Sequence of chain 1.D:
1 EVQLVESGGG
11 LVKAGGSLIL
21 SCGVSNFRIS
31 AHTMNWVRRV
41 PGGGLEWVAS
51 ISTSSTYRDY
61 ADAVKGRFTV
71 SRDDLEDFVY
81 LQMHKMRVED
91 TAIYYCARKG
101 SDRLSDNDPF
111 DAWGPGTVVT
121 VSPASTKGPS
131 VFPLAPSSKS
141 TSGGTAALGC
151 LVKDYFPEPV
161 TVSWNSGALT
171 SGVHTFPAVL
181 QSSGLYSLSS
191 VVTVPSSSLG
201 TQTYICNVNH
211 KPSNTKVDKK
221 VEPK

Sequence of chain 1.B:
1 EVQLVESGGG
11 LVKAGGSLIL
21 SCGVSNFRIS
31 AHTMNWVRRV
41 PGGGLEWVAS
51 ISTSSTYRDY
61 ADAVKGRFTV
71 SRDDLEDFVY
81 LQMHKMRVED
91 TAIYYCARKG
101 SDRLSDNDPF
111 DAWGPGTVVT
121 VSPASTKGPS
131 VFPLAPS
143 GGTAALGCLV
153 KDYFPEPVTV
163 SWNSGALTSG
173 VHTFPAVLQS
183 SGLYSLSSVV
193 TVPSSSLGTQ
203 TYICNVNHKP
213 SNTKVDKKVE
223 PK

Sequence of chain 1.A:
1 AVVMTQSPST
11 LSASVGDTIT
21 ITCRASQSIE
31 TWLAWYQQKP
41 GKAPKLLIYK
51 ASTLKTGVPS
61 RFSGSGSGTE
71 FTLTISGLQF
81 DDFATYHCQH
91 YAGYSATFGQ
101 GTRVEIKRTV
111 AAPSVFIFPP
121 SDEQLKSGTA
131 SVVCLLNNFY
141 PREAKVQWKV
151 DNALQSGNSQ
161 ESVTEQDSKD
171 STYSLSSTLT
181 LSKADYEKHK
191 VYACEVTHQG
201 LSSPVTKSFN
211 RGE

Binding-site contacts:
Ligand atom CZ contacts residue GLU76 of chain 1.D at 3.4 Å.
Ligand atom CG2 contacts residue PHE68 of chain 1.B at 3.5 Å (hydrophobic).
Ligand atom CA contacts residue GLY66 of chain 1.B at 3.5 Å.
Ligand atom O contacts residue GLY66 of chain 1.B at 3.2 Å (h-bond).
Ligand atom CD2 contacts residue LYS65 of chain 1.B at 3.5 Å.
Ligand atom CE1 contacts residue TYR60 of chain 1.B at 3.5 Å (hydrophobic).
Ligand atom NE1 contacts residue MAN2 of chain 1.G at 3.4 Å (h-bond).
Ligand atom CB contacts residue THR69 of chain 1.B at 3.1 Å.
Ligand atom C contacts residue GLY66 of chain 1.B at 3.5 Å.
Ligand atom NH2 contacts residue ARG28 of chain 1.D at 3.5 Å (salt-bridge).
Ligand atom NH2 contacts residue ASP77 of chain 1.D at 3.1 Å (salt-bridge).
Ligand atom C10 contacts residue BMA1 of chain 1.G at 2.3 Å.
Ligand atom NH1 contacts residue GLU76 of chain 1.D at 3.2 Å (salt-bridge).
Ligand atom CG contacts residue MAN3 of chain 1.G at 3.4 Å.
Ligand atom CB contacts residue GLU76 of chain 1.D at 3.5 Å.
Ligand atom C8 contacts residue THR56 of chain 1.B at 3.4 Å.
Ligand atom OH contacts residue ARG58 of chain 1.B at 2.5 Å (salt-bridge).
Ligand atom ND2 contacts residue MAN2 of chain 1.G at 3.2 Å (h-bond).
Ligand atom N contacts residue GLU76 of chain 1.D at 3.4 Å (salt-bridge).
Ligand atom O contacts residue TYR57 of chain 1.B at 3.4 Å.
Ligand atom CE1 contacts residue ARG58 of chain 1.B at 3.0 Å.
Ligand atom OG contacts residue GLU76 of chain 1.D at 2.5 Å (salt-bridge).
Ligand atom CE1 contacts residue GLU76 of chain 1.D at 3.2 Å.
Ligand atom CE2 contacts residue THR56 of chain 1.B at 3.2 Å.
Ligand atom O2 contacts residue BMA1 of chain 1.G at 1.4 Å.
Ligand atom CD1 contacts residue ARG28 of chain 1.D at 3.5 Å.
Ligand atom CB contacts residue LYS65 of chain 1.B at 3.3 Å.
Ligand atom OG contacts residue THR69 of chain 1.B at 3.2 Å (h-bond).
Ligand atom O contacts residue MAN3 of chain 1.G at 3.2 Å (h-bond).
Ligand atom C9 contacts residue BMA1 of chain 1.G at 3.1 Å.
Ligand atom OH contacts residue GLU76 of chain 1.D at 2.7 Å (salt-bridge).
Ligand atom CB contacts residue TYR60 of chain 1.B at 3.4 Å (hydrophobic).
Ligand atom CZ3 contacts residue TYR94 of chain 1.A at 3.5 Å (hydrophobic).
Ligand atom CG2 contacts residue GLY66 of chain 1.B at 3.4 Å.
Ligand atom NH1 contacts residue ASP77 of chain 1.D at 3.1 Å (salt-bridge).
Ligand atom CZ contacts residue ARG58 of chain 1.B at 3.1 Å.
Ligand atom OG contacts residue TYR60 of chain 1.B at 2.8 Å (h-bond).
Ligand atom C11 contacts residue BMA1 of chain 1.G at 3.5 Å.
Ligand atom OD1 contacts residue MAN3 of chain 1.G at 3.5 Å (h-bond).
Ligand atom CG contacts residue LYS65 of chain 1.B at 3.4 Å.

This protein binds this small molecule.
Small molecule (SMILES): CC[C@H](C)[C@H](NC(=O)[C@@H](N)[C@@H](C)O)C(=O)N[C@@H](CCc1cn([C@H]2CC[C@H](O)CC2)nn1)C(=O)N[C@@H](CCCN=C(N)N)C(=O)N[C@@H](CO)C(=O)N[C@H](C(=O)N1CCC[C@H]1C(=O)N[C@@H](CC1=c2ccccc2=NC1)C(=O)N[C@@H](Cc1ccc(O)cc1)C(=O)N[C@H](C(=O)N[C@@H](Cc1ccc(O)cc1)C(=O)N[C@@H](CCCN=C(N)N)C(=O)N[C@@H](CC1=CN=C2C=CC=CC12)C(=O)N[C@@H](CC(C)C)C(=O)N1CCC[C@H]1C(=O)N[C@H](C=O)CC(N)=O)[C@@H](C)O)[C@@H](C)CC